Binding-site contacts:
Ligand atom C8 contacts residue SER60 of chain 1.C at 3.8 Å.
Ligand atom C1 contacts residue ASN61 of chain 1.C at 1.4 Å.
Ligand atom C7 contacts residue ASN61 of chain 1.C at 3.9 Å.
Ligand atom C2 contacts residue ASN61 of chain 1.C at 2.5 Å.
Ligand atom O5 contacts residue ASN61 of chain 1.C at 2.4 Å (h-bond).
Ligand atom O7 contacts residue ASN61 of chain 1.C at 4.4 Å.
Ligand atom C4 contacts residue ASN61 of chain 1.C at 4.2 Å.
Ligand atom N2 contacts residue ASN61 of chain 1.C at 2.9 Å (h-bond).
Ligand atom C8 contacts residue PHE59 of chain 1.C at 3.3 Å (hydrophobic).
Ligand atom C5 contacts residue ASN61 of chain 1.C at 3.7 Å.
Ligand atom C3 contacts residue ASN61 of chain 1.C at 3.8 Å.
Ligand atom C8 contacts residue ASN61 of chain 1.C at 4.3 Å.

The protein below binds the small molecule below.
Small molecule (SMILES): CC(=O)N[C@@H]1[C@@H](O)[C@H](O)[C@@H](CO)O[C@H]1O

Sequence of chain 1.C:
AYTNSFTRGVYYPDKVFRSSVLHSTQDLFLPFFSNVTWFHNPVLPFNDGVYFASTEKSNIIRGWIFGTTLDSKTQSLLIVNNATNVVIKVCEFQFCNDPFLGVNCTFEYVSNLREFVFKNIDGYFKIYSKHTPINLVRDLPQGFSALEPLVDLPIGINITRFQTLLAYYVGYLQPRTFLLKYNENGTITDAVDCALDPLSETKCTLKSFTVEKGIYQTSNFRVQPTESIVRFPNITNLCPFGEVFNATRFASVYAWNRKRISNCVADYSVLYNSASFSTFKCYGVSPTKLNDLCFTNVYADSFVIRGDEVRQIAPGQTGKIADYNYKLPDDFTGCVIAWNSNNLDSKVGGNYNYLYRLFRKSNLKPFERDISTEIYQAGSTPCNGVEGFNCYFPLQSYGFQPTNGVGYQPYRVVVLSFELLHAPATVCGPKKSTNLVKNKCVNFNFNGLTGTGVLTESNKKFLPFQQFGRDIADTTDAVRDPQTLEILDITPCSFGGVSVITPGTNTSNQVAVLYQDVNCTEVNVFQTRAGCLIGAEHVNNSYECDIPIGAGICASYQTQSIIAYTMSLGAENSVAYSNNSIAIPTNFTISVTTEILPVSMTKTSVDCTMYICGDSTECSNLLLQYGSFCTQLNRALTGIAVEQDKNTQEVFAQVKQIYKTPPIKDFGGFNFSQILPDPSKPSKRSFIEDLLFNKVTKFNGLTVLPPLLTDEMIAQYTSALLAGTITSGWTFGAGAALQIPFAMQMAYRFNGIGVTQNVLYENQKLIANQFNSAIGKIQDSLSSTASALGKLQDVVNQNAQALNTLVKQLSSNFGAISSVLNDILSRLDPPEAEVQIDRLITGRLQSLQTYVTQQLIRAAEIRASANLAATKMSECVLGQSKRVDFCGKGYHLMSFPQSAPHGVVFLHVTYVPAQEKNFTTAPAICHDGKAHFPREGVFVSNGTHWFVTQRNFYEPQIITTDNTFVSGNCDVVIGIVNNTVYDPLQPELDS